This small molecule binds to this protein.
Small molecule (SMILES): CC(=O)N[C@@H]1[C@@H](O)[C@H](O)[C@@H](CO)O[C@H]1O

Sequence of chain 1.G:
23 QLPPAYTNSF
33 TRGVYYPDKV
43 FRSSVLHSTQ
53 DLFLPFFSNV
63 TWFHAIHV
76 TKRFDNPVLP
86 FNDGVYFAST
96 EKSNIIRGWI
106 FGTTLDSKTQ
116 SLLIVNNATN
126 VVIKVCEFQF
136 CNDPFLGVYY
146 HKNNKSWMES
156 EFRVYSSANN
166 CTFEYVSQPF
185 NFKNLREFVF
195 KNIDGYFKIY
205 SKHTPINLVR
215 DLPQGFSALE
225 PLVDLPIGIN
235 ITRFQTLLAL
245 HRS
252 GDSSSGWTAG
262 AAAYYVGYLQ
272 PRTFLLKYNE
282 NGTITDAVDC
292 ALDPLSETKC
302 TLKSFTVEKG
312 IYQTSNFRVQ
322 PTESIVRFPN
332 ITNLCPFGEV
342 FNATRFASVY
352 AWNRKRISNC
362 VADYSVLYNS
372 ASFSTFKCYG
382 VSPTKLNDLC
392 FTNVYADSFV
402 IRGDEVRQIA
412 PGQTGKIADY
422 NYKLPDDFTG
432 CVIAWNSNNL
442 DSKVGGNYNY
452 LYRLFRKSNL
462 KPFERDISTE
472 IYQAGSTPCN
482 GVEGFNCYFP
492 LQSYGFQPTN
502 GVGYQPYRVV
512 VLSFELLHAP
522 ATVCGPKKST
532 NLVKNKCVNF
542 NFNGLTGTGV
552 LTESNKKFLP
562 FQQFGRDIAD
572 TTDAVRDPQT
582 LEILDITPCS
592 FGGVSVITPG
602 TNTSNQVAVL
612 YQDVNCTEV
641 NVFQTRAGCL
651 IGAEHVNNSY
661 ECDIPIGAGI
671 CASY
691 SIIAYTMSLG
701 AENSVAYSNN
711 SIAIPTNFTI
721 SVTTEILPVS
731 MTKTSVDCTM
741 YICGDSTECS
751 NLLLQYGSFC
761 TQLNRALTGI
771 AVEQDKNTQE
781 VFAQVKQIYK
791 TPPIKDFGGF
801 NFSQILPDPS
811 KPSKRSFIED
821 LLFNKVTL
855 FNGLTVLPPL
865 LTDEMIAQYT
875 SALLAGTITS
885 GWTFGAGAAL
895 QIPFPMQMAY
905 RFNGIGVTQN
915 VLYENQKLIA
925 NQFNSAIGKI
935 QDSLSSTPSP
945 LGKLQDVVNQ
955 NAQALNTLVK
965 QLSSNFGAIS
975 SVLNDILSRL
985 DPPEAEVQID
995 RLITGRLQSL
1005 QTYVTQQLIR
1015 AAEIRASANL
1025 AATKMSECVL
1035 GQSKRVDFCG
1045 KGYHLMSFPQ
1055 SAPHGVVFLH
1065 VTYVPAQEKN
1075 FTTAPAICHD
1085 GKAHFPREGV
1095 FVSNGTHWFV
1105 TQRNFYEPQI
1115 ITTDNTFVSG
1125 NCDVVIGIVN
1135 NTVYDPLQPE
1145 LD

Binding-site contacts:
Ligand atom N2 contacts residue ASN1074 of chain 1.G at 2.7 Å (h-bond).
Ligand atom C5 contacts residue ALA706 of chain 1.G at 4.0 Å (hydrophobic).
Ligand atom C8 contacts residue LYS1073 of chain 1.G at 3.4 Å.
Ligand atom C8 contacts residue ASN1074 of chain 1.G at 3.5 Å.
Ligand atom C6 contacts residue ALA706 of chain 1.G at 3.6 Å (hydrophobic).
Ligand atom O5 contacts residue ASN1074 of chain 1.G at 2.4 Å (h-bond).
Ligand atom O6 contacts residue ALA706 of chain 1.G at 3.9 Å.
Ligand atom C4 contacts residue ASN1074 of chain 1.G at 4.2 Å.
Ligand atom O7 contacts residue ASN1074 of chain 1.G at 3.2 Å (h-bond).
Ligand atom C1 contacts residue ASN1074 of chain 1.G at 1.4 Å.
Ligand atom C7 contacts residue ASN1074 of chain 1.G at 3.2 Å.
Ligand atom C2 contacts residue ASN1074 of chain 1.G at 2.3 Å.
Ligand atom C5 contacts residue ASN1074 of chain 1.G at 3.7 Å.
Ligand atom C3 contacts residue ASN1074 of chain 1.G at 3.7 Å.
Ligand atom C8 contacts residue GLU1072 of chain 1.G at 3.2 Å.